Binding-site contacts:
Ligand atom C4 contacts residue TYR109 of chain 1.A at 3.6 Å (hydrophobic).
Ligand atom C6 contacts residue ARG81 of chain 1.A at 4.0 Å.
Ligand atom C5 contacts residue LEU83 of chain 1.A at 4.0 Å (hydrophobic).
Ligand atom O5P contacts residue ASP40 of chain 1.A at 3.1 Å (salt-bridge).
Ligand atom P2 contacts residue ARG81 of chain 1.A at 4.0 Å.
Ligand atom O4 contacts residue LEU83 of chain 1.A at 3.6 Å.
Ligand atom C5M contacts residue ARG35 of chain 1.A at 3.7 Å.
Ligand atom O5P contacts residue CA1 of chain 1.C at 3.4 Å.
Ligand atom O1P contacts residue LYS78 of chain 1.A at 2.7 Å (salt-bridge).
Ligand atom O4 contacts residue LEU37 of chain 1.A at 3.9 Å.
Ligand atom O4' contacts residue ARG81 of chain 1.A at 3.1 Å (salt-bridge).
Ligand atom O3' contacts residue LYS78 of chain 1.A at 3.3 Å (salt-bridge).
Ligand atom P1 contacts residue TYR79 of chain 1.A at 3.5 Å.
Ligand atom C5' contacts residue TYR107 of chain 1.A at 3.6 Å (hydrophobic).
Ligand atom P1 contacts residue LYS78 of chain 1.A at 3.7 Å.
Ligand atom O5P contacts residue TYR107 of chain 1.A at 3.8 Å.
Ligand atom N3 contacts residue LEU83 of chain 1.A at 3.8 Å.
Ligand atom N3 contacts residue TYR109 of chain 1.A at 3.4 Å.
Ligand atom C4' contacts residue ARG81 of chain 1.A at 4.0 Å.
Ligand atom C5M contacts residue LEU36 of chain 1.A at 3.9 Å (hydrophobic).
Ligand atom C4 contacts residue LEU83 of chain 1.A at 3.7 Å (hydrophobic).
Ligand atom C5 contacts residue TYR107 of chain 1.A at 4.0 Å (hydrophobic).
Ligand atom O1P contacts residue TYR79 of chain 1.A at 3.3 Å (h-bond).
Ligand atom O5P contacts residue ARG35 of chain 1.A at 2.8 Å (salt-bridge).
Ligand atom O2P contacts residue TYR79 of chain 1.A at 2.6 Å (h-bond).
Ligand atom O5' contacts residue ARG81 of chain 1.A at 3.1 Å (salt-bridge).
Ligand atom O4P contacts residue ARG81 of chain 1.A at 2.9 Å (salt-bridge).
Ligand atom C3' contacts residue TYR107 of chain 1.A at 4.0 Å (hydrophobic).
Ligand atom O4' contacts residue TYR79 of chain 1.A at 4.0 Å.
Ligand atom C2 contacts residue TYR109 of chain 1.A at 3.7 Å (hydrophobic).
Ligand atom O4 contacts residue TYR109 of chain 1.A at 3.9 Å.
Ligand atom P2 contacts residue ARG35 of chain 1.A at 3.6 Å.
Ligand atom C2' contacts residue TYR107 of chain 1.A at 3.9 Å (hydrophobic).
Ligand atom C2 contacts residue ASP77 of chain 1.A at 4.0 Å.
Ligand atom O2 contacts residue TYR109 of chain 1.A at 4.0 Å.
Ligand atom O5' contacts residue ARG35 of chain 1.A at 3.7 Å.
Ligand atom C2' contacts residue TYR109 of chain 1.A at 3.5 Å (hydrophobic).
Ligand atom O2 contacts residue ASP77 of chain 1.A at 3.9 Å.
Ligand atom O4P contacts residue ARG35 of chain 1.A at 2.8 Å (salt-bridge).
Ligand atom C5M contacts residue TYR107 of chain 1.A at 3.7 Å (hydrophobic).

Sequence of chain 1.A:
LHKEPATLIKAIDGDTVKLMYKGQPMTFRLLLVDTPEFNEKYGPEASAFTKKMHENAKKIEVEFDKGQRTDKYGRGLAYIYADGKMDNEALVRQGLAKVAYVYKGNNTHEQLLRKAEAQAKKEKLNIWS

This small molecule binds to this protein.
Small molecule (SMILES): Cc1cn([C@H]2C[C@H](OP(=O)(O)O)[C@@H](COP(=O)(O)O)O2)c(=O)[nH]c1=O